A protein and the small-molecule ligand that binds it are described below.
Small molecule (SMILES): Nc1nc2c(ncn2[C@@H]2O[C@H](CO[P](=O)(O)O[P](=O)(O)NP(=O)(O)O)[C@@H](O)[C@H]2O)c(=O)[nH]1

Sequence of chain 1.B:
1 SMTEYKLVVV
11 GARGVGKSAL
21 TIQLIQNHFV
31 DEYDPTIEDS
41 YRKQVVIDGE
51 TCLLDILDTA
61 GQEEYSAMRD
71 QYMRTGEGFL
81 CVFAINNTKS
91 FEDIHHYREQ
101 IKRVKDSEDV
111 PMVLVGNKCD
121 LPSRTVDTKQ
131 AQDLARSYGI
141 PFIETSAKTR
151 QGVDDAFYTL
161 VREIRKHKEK

Binding-site contacts:
Ligand atom O1A contacts residue SER18 of chain 1.B at 3.5 Å (h-bond).
Ligand atom O1B contacts residue VAL15 of chain 1.B at 3.4 Å (h-bond).
Ligand atom O1A contacts residue GLY16 of chain 1.B at 3.4 Å.
Ligand atom C8 contacts residue ALA19 of chain 1.B at 3.5 Å (hydrophobic).
Ligand atom O1A contacts residue ALA19 of chain 1.B at 2.7 Å (h-bond).
Ligand atom O2' contacts residue ASP31 of chain 1.B at 3.2 Å.
Ligand atom N3B contacts residue GLY14 of chain 1.B at 3.0 Å (h-bond).
Ligand atom O2' contacts residue PHE29 of chain 1.B at 3.3 Å.
Ligand atom PB contacts residue MG1 of chain 1.H at 3.2 Å.
Ligand atom O2B contacts residue MG1 of chain 1.H at 2.0 Å.
Ligand atom O1B contacts residue LYS17 of chain 1.B at 2.7 Å (salt-bridge).
Ligand atom PG contacts residue MG1 of chain 1.H at 3.2 Å.
Ligand atom O2B contacts residue SER18 of chain 1.B at 2.9 Å (h-bond).
Ligand atom N2 contacts residue ASP120 of chain 1.B at 3.3 Å (salt-bridge).
Ligand atom O3' contacts residue ASP31 of chain 1.B at 2.5 Å (salt-bridge).
Ligand atom N1 contacts residue ASP120 of chain 1.B at 3.4 Å (salt-bridge).
Ligand atom O1G contacts residue THR36 of chain 1.B at 3.0 Å (h-bond).
Ligand atom N7 contacts residue ASN117 of chain 1.B at 3.1 Å (h-bond).
Ligand atom C6 contacts residue LYS118 of chain 1.B at 3.5 Å.
Ligand atom C4 contacts residue PHE29 of chain 1.B at 3.6 Å (hydrophobic).
Ligand atom PB contacts residue LYS17 of chain 1.B at 3.6 Å.
Ligand atom O6 contacts residue LYS118 of chain 1.B at 3.3 Å.
Ligand atom O3A contacts residue GLY16 of chain 1.B at 3.0 Å (h-bond).
Ligand atom O6 contacts residue ALA147 of chain 1.B at 2.9 Å (h-bond).
Ligand atom O3G contacts residue PRO35 of chain 1.B at 3.6 Å.
Ligand atom N3B contacts residue MG1 of chain 1.H at 3.5 Å.
Ligand atom O2G contacts residue LYS17 of chain 1.B at 2.6 Å (salt-bridge).
Ligand atom O2G contacts residue ARG13 of chain 1.B at 3.4 Å.
Ligand atom O6 contacts residue ASN117 of chain 1.B at 3.2 Å (h-bond).
Ligand atom C3' contacts residue ASP31 of chain 1.B at 3.6 Å.
Ligand atom O1G contacts residue MG1 of chain 1.H at 2.0 Å.
Ligand atom O2B contacts residue LYS17 of chain 1.B at 3.6 Å (salt-bridge).
Ligand atom O6 contacts residue SER146 of chain 1.B at 3.5 Å.
Ligand atom N7 contacts residue ALA19 of chain 1.B at 3.6 Å.
Ligand atom O2' contacts residue VAL30 of chain 1.B at 2.6 Å (h-bond).
Ligand atom O1B contacts residue GLY16 of chain 1.B at 3.1 Å (h-bond).
Ligand atom O3G contacts residue TYR33 of chain 1.B at 2.6 Å (h-bond).
Ligand atom O4' contacts residue LYS118 of chain 1.B at 3.4 Å (salt-bridge).
Ligand atom N3B contacts residue TYR33 of chain 1.B at 3.6 Å.
Ligand atom O2G contacts residue GLY61 of chain 1.B at 2.8 Å (h-bond).